This protein binds this small molecule.
Small molecule (SMILES): NCCc1ccc(Cl)c(Cl)c1

Sequence of chain 1.B:
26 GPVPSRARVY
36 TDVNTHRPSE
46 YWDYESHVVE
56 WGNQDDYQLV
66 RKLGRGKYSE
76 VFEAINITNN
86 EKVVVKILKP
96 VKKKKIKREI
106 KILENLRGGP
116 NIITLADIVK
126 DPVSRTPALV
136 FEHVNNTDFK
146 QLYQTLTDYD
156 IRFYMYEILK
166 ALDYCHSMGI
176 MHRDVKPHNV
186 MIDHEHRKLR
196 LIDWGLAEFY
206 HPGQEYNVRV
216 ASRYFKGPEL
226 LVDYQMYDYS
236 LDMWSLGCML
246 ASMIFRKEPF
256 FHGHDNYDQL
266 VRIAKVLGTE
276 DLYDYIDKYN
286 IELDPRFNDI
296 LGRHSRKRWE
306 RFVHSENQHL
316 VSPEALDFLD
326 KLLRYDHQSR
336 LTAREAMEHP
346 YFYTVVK

Binding-site contacts:
Ligand atom C4 contacts residue 42J1 of chain 1.L at 4.0 Å.
Ligand atom C5 contacts residue VAL89 of chain 1.B at 3.9 Å (hydrophobic).
Ligand atom CL1 contacts residue GLU137 of chain 1.B at 4.2 Å.
Ligand atom C7 contacts residue PHE136 of chain 1.B at 3.9 Å (hydrophobic).
Ligand atom C6 contacts residue ILE197 of chain 1.B at 4.0 Å (hydrophobic).
Ligand atom C1 contacts residue LYS91 of chain 1.B at 3.8 Å.
Ligand atom C5 contacts residue ILE197 of chain 1.B at 4.0 Å (hydrophobic).
Ligand atom CL1 contacts residue PHE136 of chain 1.B at 4.1 Å.
Ligand atom CL contacts residue MET186 of chain 1.B at 3.4 Å.
Ligand atom CL1 contacts residue ILE197 of chain 1.B at 4.3 Å.
Ligand atom CL contacts residue LEU68 of chain 1.B at 4.4 Å.
Ligand atom C1 contacts residue ILE197 of chain 1.B at 4.0 Å (hydrophobic).
Ligand atom CL contacts residue VAL89 of chain 1.B at 3.8 Å.
Ligand atom N contacts residue VAL76 of chain 1.B at 4.2 Å.
Ligand atom CL contacts residue VAL76 of chain 1.B at 4.1 Å.
Ligand atom C1 contacts residue ASP198 of chain 1.B at 3.3 Å.
Ligand atom CL contacts residue 42J1 of chain 1.L at 3.9 Å.
Ligand atom C7 contacts residue ILE118 of chain 1.B at 4.4 Å (hydrophobic).
Ligand atom C2 contacts residue ASP198 of chain 1.B at 4.2 Å.
Ligand atom C6 contacts residue PHE136 of chain 1.B at 4.5 Å (hydrophobic).
Ligand atom C6 contacts residue MET186 of chain 1.B at 4.0 Å (hydrophobic).
Ligand atom C2 contacts residue PHE136 of chain 1.B at 4.2 Å (hydrophobic).
Ligand atom CL1 contacts residue VAL89 of chain 1.B at 3.7 Å.
Ligand atom C2 contacts residue ILE197 of chain 1.B at 3.8 Å (hydrophobic).
Ligand atom C4 contacts residue VAL76 of chain 1.B at 3.9 Å (hydrophobic).
Ligand atom C7 contacts residue ILE197 of chain 1.B at 3.8 Å (hydrophobic).
Ligand atom C5 contacts residue MET186 of chain 1.B at 3.8 Å (hydrophobic).
Ligand atom CL1 contacts residue ILE118 of chain 1.B at 3.5 Å.
Ligand atom N contacts residue ASP198 of chain 1.B at 4.1 Å.
Ligand atom C5 contacts residue VAL76 of chain 1.B at 4.1 Å (hydrophobic).
Ligand atom C3 contacts residue ILE197 of chain 1.B at 3.6 Å (hydrophobic).
Ligand atom N contacts residue LYS91 of chain 1.B at 2.5 Å.
Ligand atom C contacts residue LYS91 of chain 1.B at 2.8 Å.
Ligand atom C3 contacts residue VAL76 of chain 1.B at 4.3 Å (hydrophobic).
Ligand atom CL1 contacts residue MET186 of chain 1.B at 3.9 Å.
Ligand atom C6 contacts residue VAL89 of chain 1.B at 3.8 Å (hydrophobic).
Ligand atom C1 contacts residue PHE136 of chain 1.B at 3.9 Å (hydrophobic).
Ligand atom C4 contacts residue ILE197 of chain 1.B at 3.6 Å (hydrophobic).
Ligand atom C contacts residue ASP198 of chain 1.B at 3.1 Å.